Sequence of chain 1.A:
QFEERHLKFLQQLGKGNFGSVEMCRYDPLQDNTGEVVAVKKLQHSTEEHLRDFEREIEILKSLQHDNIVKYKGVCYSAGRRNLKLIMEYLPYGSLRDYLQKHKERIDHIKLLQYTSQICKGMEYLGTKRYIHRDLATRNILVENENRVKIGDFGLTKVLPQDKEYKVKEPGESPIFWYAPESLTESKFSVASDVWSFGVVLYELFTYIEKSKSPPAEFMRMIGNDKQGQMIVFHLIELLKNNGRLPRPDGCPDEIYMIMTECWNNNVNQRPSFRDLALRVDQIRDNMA

A protein and the small-molecule ligand that binds it are described below.
Small molecule (SMILES): N#CC[C@H](C1CCCC1)n1cc(-c2ncnc3[nH]ccc23)cn1

Binding-site contacts:
Ligand atom CAC contacts residue GLU106 of chain 1.A at 3.5 Å.
Ligand atom NAN contacts residue ALA56 of chain 1.A at 3.2 Å.
Ligand atom CAT contacts residue GLU106 of chain 1.A at 3.7 Å.
Ligand atom CAE contacts residue LEU108 of chain 1.A at 3.5 Å (hydrophobic).
Ligand atom CAK contacts residue GLY32 of chain 1.A at 3.6 Å.
Ligand atom NAM contacts residue LEU31 of chain 1.A at 3.7 Å.
Ligand atom CAS contacts residue LEU159 of chain 1.A at 3.2 Å (hydrophobic).
Ligand atom NAA contacts residue ARG156 of chain 1.A at 3.8 Å.
Ligand atom CAC contacts residue MET105 of chain 1.A at 3.6 Å (hydrophobic).
Ligand atom CAC contacts residue ALA56 of chain 1.A at 3.6 Å (hydrophobic).
Ligand atom CAC contacts residue VAL87 of chain 1.A at 3.7 Å (hydrophobic).
Ligand atom NAP contacts residue TYR107 of chain 1.A at 3.9 Å.
Ligand atom CAQ contacts residue LEU159 of chain 1.A at 3.8 Å (hydrophobic).
Ligand atom NAP contacts residue LEU108 of chain 1.A at 3.1 Å (h-bond).
Ligand atom CAK contacts residue LYS33 of chain 1.A at 3.9 Å.
Ligand atom NAA contacts residue ASP170 of chain 1.A at 3.8 Å.
Ligand atom CAD contacts residue MET105 of chain 1.A at 3.7 Å (hydrophobic).
Ligand atom NAA contacts residue LEU159 of chain 1.A at 3.6 Å.
Ligand atom CAD contacts residue LEU159 of chain 1.A at 3.5 Å (hydrophobic).
Ligand atom CAR contacts residue LEU159 of chain 1.A at 3.6 Å (hydrophobic).
Ligand atom CAH contacts residue GLY34 of chain 1.A at 3.8 Å.
Ligand atom CAT contacts residue LEU159 of chain 1.A at 3.5 Å (hydrophobic).
Ligand atom CAJ contacts residue ARG156 of chain 1.A at 3.5 Å.
Ligand atom CAF contacts residue LEU31 of chain 1.A at 3.7 Å (hydrophobic).
Ligand atom NAN contacts residue GLU106 of chain 1.A at 2.6 Å (salt-bridge).
Ligand atom CAK contacts residue VAL39 of chain 1.A at 3.6 Å (hydrophobic).
Ligand atom CAB contacts residue ASN157 of chain 1.A at 3.7 Å.
Ligand atom NAA contacts residue ASN157 of chain 1.A at 3.5 Å.
Ligand atom CAE contacts residue LEU31 of chain 1.A at 3.6 Å (hydrophobic).
Ligand atom NAO contacts residue GLY32 of chain 1.A at 3.8 Å.
Ligand atom NAN contacts residue LEU159 of chain 1.A at 3.9 Å.
Ligand atom CAB contacts residue ASP170 of chain 1.A at 3.8 Å.
Ligand atom CAI contacts residue GLY34 of chain 1.A at 3.6 Å.
Ligand atom CAT contacts residue ALA56 of chain 1.A at 3.5 Å (hydrophobic).
Ligand atom CAI contacts residue ASP170 of chain 1.A at 3.7 Å.
Ligand atom CAB contacts residue ARG156 of chain 1.A at 3.4 Å.
Ligand atom NAM contacts residue LEU159 of chain 1.A at 3.8 Å.
Ligand atom NAA contacts residue GLY169 of chain 1.A at 3.4 Å.
Ligand atom NAN contacts residue VAL87 of chain 1.A at 3.8 Å.
Ligand atom CAJ contacts residue ASN157 of chain 1.A at 3.6 Å.